Binding-site contacts:
Ligand atom N2 contacts residue ASN367 of chain 1.D at 2.9 Å (h-bond).
Ligand atom C8 contacts residue ILE365 of chain 1.D at 3.8 Å (hydrophobic).
Ligand atom O5 contacts residue ASN367 of chain 1.D at 2.4 Å (h-bond).
Ligand atom O7 contacts residue ASN367 of chain 1.D at 3.2 Å (h-bond).
Ligand atom N2 contacts residue SER366 of chain 1.D at 4.4 Å.
Ligand atom C2 contacts residue ASN367 of chain 1.D at 2.5 Å.
Ligand atom C5 contacts residue ASN367 of chain 1.D at 3.6 Å.
Ligand atom C8 contacts residue ASN367 of chain 1.D at 4.4 Å.
Ligand atom C7 contacts residue ASN367 of chain 1.D at 3.2 Å.
Ligand atom C3 contacts residue ASN367 of chain 1.D at 3.8 Å.
Ligand atom C8 contacts residue SER366 of chain 1.D at 3.6 Å.
Ligand atom C1 contacts residue ASN367 of chain 1.D at 1.4 Å.
Ligand atom C4 contacts residue ASN367 of chain 1.D at 4.2 Å.
Ligand atom C7 contacts residue SER366 of chain 1.D at 4.5 Å.

This protein binds this small molecule.
Small molecule (SMILES): CC(=O)N[C@@H]1[C@@H](O)[C@H](O)[C@@H](CO)O[C@H]1O

Sequence of chain 1.D:
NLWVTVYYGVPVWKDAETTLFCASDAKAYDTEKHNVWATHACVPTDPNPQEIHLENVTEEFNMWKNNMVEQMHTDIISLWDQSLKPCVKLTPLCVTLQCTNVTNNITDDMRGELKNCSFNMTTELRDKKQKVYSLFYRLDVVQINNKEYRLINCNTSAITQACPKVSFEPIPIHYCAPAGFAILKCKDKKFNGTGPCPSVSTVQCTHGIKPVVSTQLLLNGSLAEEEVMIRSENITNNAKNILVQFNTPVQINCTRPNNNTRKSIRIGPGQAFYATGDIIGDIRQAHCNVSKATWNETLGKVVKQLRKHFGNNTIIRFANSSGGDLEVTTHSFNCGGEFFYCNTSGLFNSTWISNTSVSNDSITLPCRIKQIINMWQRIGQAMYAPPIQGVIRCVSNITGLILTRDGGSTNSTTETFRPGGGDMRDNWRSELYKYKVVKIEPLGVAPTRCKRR